This protein binds this small molecule.
Small molecule (SMILES): Nc1ncnc2c1ncn2[C@H]1C[C@H](O)[C@@H](COP(=O)(O)O)O1

Sequence of chain 45.A:
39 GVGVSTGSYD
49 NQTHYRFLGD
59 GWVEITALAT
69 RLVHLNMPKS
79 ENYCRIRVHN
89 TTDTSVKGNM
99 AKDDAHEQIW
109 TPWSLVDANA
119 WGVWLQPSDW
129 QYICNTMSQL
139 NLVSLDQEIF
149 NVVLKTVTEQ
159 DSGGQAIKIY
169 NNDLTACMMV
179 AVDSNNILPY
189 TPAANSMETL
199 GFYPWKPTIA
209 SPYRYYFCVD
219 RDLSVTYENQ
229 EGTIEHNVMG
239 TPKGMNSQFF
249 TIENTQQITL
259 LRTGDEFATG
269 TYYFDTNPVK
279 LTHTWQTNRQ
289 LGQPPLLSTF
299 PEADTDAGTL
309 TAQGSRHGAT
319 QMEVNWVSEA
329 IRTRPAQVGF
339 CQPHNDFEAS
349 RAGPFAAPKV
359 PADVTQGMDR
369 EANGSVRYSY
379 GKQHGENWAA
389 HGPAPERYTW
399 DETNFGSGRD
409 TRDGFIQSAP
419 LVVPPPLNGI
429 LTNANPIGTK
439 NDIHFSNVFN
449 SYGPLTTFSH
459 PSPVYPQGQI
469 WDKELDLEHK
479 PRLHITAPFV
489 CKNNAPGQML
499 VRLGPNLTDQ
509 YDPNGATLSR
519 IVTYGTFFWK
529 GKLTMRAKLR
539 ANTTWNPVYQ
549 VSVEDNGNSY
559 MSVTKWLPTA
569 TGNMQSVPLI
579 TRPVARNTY

Binding-site contacts:
Ligand atom OP2 contacts residue ASP273 of chain 45.A at 2.4 Å.
Ligand atom OP1 contacts residue PHE272 of chain 45.A at 3.4 Å.
Ligand atom OP2 contacts residue ASN491 of chain 45.A at 1.7 Å (h-bond).
Ligand atom O5' contacts residue ASN491 of chain 45.A at 3.5 Å (h-bond).
Ligand atom P contacts residue TYR271 of chain 45.A at 4.5 Å.
Ligand atom OP1 contacts residue ASP273 of chain 45.A at 3.3 Å.
Ligand atom P contacts residue ASN491 of chain 45.A at 3.0 Å.
Ligand atom P contacts residue ASP273 of chain 45.A at 2.8 Å.
Ligand atom OP1 contacts residue ASN491 of chain 45.A at 3.6 Å.
Ligand atom O5' contacts residue ASP273 of chain 45.A at 4.1 Å.
Ligand atom P contacts residue PHE272 of chain 45.A at 4.3 Å.
Ligand atom C5' contacts residue ASN491 of chain 45.A at 4.0 Å.
Ligand atom C5' contacts residue ASP273 of chain 45.A at 3.8 Å.
Ligand atom OP1 contacts residue TYR271 of chain 45.A at 3.1 Å (h-bond).